The small molecule below binds the protein below.
Small molecule (SMILES): O=c1[nH]c2cc(C(F)(F)F)c(N3CCOCC3)cc2n(CP(=O)(O)O)c1=O

Sequence of chain 1.D:
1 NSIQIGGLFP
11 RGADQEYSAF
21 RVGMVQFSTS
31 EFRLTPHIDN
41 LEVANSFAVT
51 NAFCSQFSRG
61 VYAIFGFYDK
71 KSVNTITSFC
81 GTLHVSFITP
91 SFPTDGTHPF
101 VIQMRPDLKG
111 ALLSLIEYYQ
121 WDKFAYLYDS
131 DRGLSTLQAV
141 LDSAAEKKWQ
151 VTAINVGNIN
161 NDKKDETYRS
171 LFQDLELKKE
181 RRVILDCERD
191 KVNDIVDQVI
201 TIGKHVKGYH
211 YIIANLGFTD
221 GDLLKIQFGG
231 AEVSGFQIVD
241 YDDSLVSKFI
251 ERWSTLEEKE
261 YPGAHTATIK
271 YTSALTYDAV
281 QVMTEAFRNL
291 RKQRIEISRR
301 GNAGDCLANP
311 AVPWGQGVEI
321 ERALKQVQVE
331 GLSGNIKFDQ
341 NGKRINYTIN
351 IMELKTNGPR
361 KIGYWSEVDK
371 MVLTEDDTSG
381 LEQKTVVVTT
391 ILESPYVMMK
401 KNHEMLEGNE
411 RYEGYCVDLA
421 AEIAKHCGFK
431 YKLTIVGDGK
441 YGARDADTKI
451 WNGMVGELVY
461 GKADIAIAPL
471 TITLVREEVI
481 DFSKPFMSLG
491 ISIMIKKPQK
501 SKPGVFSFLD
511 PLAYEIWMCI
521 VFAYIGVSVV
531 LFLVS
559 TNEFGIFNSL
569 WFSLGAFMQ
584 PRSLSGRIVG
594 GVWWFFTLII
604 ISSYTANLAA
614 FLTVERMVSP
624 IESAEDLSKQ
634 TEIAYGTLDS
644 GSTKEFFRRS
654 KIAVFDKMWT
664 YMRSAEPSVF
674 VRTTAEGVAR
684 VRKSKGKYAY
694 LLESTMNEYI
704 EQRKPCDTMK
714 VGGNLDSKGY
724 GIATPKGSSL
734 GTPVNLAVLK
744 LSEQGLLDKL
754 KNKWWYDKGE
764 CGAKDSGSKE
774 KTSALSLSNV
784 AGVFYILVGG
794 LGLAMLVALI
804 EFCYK

Binding-site contacts:
Ligand atom NAP contacts residue THR471 of chain 1.D at 3.5 Å (h-bond).
Ligand atom CAZ contacts residue TYR723 of chain 1.D at 3.8 Å (hydrophobic).
Ligand atom FAG contacts residue TYR396 of chain 1.D at 3.7 Å.
Ligand atom CAI contacts residue TYR441 of chain 1.D at 3.8 Å (hydrophobic).
Ligand atom NAP contacts residue PRO469 of chain 1.D at 2.8 Å (h-bond).
Ligand atom OAE contacts residue SER645 of chain 1.D at 3.3 Å (h-bond).
Ligand atom CAM contacts residue GLU696 of chain 1.D at 3.8 Å.
Ligand atom FAH contacts residue TYR441 of chain 1.D at 3.8 Å.
Ligand atom CAV contacts residue PRO469 of chain 1.D at 3.5 Å (hydrophobic).
Ligand atom OAA contacts residue TYR441 of chain 1.D at 3.5 Å.
Ligand atom CAK contacts residue MET699 of chain 1.D at 3.7 Å (hydrophobic).
Ligand atom CAN contacts residue GLU393 of chain 1.D at 3.8 Å.
Ligand atom CAJ contacts residue TYR723 of chain 1.D at 3.7 Å (hydrophobic).
Ligand atom CAJ contacts residue TYR441 of chain 1.D at 3.2 Å (hydrophobic).
Ligand atom FAF contacts residue TYR723 of chain 1.D at 3.0 Å.
Ligand atom CAU contacts residue TYR441 of chain 1.D at 3.6 Å (hydrophobic).
Ligand atom NAY contacts residue TYR441 of chain 1.D at 3.6 Å.
Ligand atom OAC contacts residue SER645 of chain 1.D at 3.0 Å (h-bond).
Ligand atom FAG contacts residue GLU393 of chain 1.D at 3.7 Å.
Ligand atom CAS contacts residue TYR441 of chain 1.D at 3.3 Å (hydrophobic).
Ligand atom FAG contacts residue PRO469 of chain 1.D at 3.4 Å.
Ligand atom CAZ contacts residue TYR441 of chain 1.D at 3.7 Å (hydrophobic).
Ligand atom OAD contacts residue SER645 of chain 1.D at 2.6 Å (h-bond).
Ligand atom PBA contacts residue SER645 of chain 1.D at 3.3 Å.
Ligand atom FAF contacts residue THR698 of chain 1.D at 3.2 Å.
Ligand atom FAH contacts residue GLU393 of chain 1.D at 3.3 Å.
Ligand atom OAQ contacts residue THR677 of chain 1.D at 2.9 Å (h-bond).
Ligand atom OAC contacts residue GLY644 of chain 1.D at 3.6 Å.
Ligand atom OAA contacts residue THR471 of chain 1.D at 3.0 Å (h-bond).
Ligand atom OAB contacts residue ARG476 of chain 1.D at 2.9 Å (salt-bridge).
Ligand atom CAT contacts residue TYR441 of chain 1.D at 3.3 Å (hydrophobic).
Ligand atom CAL contacts residue THR677 of chain 1.D at 3.0 Å.
Ligand atom NAP contacts residue TYR441 of chain 1.D at 3.3 Å.
Ligand atom FAG contacts residue TYR441 of chain 1.D at 3.5 Å.
Ligand atom OAA contacts residue LEU470 of chain 1.D at 3.3 Å.
Ligand atom CAT contacts residue THR471 of chain 1.D at 3.4 Å.
Ligand atom CAW contacts residue TYR441 of chain 1.D at 3.4 Å (hydrophobic).
Ligand atom OAA contacts residue ARG476 of chain 1.D at 2.6 Å (salt-bridge).
Ligand atom CAJ contacts residue PRO469 of chain 1.D at 3.4 Å (hydrophobic).
Ligand atom CAV contacts residue TYR441 of chain 1.D at 3.3 Å (hydrophobic).